Sequence of chain 1.A:
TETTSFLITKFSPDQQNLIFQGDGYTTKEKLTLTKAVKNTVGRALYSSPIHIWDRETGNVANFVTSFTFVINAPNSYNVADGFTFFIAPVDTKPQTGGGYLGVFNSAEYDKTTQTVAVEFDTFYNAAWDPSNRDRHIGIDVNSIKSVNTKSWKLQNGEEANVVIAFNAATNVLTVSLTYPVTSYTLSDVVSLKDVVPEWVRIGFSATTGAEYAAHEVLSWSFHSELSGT

This protein binds this small molecule.
Small molecule (SMILES): OC[C@H]1O[C@H](Oc2c[nH]c3ccc(Br)c(Cl)c23)[C@@H](O)[C@@H](O)[C@@H]1O

Binding-site contacts:
Ligand atom O3 contacts residue GLY99 of chain 1.A at 3.0 Å (h-bond).
Ligand atom C4 contacts residue ASN125 of chain 1.A at 3.7 Å.
Ligand atom C11 contacts residue ALA217 of chain 1.A at 3.6 Å (hydrophobic).
Ligand atom O1 contacts residue ALA217 of chain 1.A at 4.1 Å.
Ligand atom O5 contacts residue ALA217 of chain 1.A at 2.7 Å (h-bond).
Ligand atom C4 contacts residue ASP81 of chain 1.A at 3.2 Å.
Ligand atom O6 contacts residue GLU218 of chain 1.A at 3.1 Å (salt-bridge).
Ligand atom O4 contacts residue ASN125 of chain 1.A at 2.6 Å (h-bond).
Ligand atom C6 contacts residue GLU218 of chain 1.A at 3.9 Å.
Ligand atom O6 contacts residue THR215 of chain 1.A at 4.0 Å.
Ligand atom O6 contacts residue ALA217 of chain 1.A at 3.1 Å (h-bond).
Ligand atom O3 contacts residue ASN125 of chain 1.A at 3.7 Å.
Ligand atom O3 contacts residue GLY98 of chain 1.A at 3.8 Å.
Ligand atom C3 contacts residue ASN125 of chain 1.A at 3.7 Å.
Ligand atom O2 contacts residue GLY98 of chain 1.A at 4.0 Å.
Ligand atom C6 contacts residue ASP81 of chain 1.A at 3.2 Å.
Ligand atom O5 contacts residue GLY216 of chain 1.A at 3.6 Å.
Ligand atom O4 contacts residue PHE123 of chain 1.A at 3.2 Å.
Ligand atom O2 contacts residue GLY216 of chain 1.A at 3.9 Å.
Ligand atom C5 contacts residue ALA217 of chain 1.A at 3.9 Å (hydrophobic).
Ligand atom C6 contacts residue PHE123 of chain 1.A at 3.7 Å (hydrophobic).
Ligand atom O2 contacts residue ALA217 of chain 1.A at 4.1 Å.
Ligand atom C3 contacts residue GLY99 of chain 1.A at 3.9 Å.
Ligand atom N1 contacts residue ALA217 of chain 1.A at 3.7 Å.
Ligand atom C1 contacts residue ALA217 of chain 1.A at 3.5 Å (hydrophobic).
Ligand atom C6 contacts residue ALA217 of chain 1.A at 4.0 Å (hydrophobic).
Ligand atom C5 contacts residue PHE123 of chain 1.A at 3.7 Å (hydrophobic).
Ligand atom O4 contacts residue ASP81 of chain 1.A at 2.6 Å (salt-bridge).
Ligand atom C4 contacts residue GLY99 of chain 1.A at 3.5 Å.
Ligand atom O6 contacts residue ASP81 of chain 1.A at 2.8 Å (salt-bridge).
Ligand atom O6 contacts residue ALA80 of chain 1.A at 3.3 Å.
Ligand atom C5 contacts residue ASP81 of chain 1.A at 3.8 Å.
Ligand atom O6 contacts residue GLY216 of chain 1.A at 2.9 Å (h-bond).
Ligand atom C8 contacts residue ALA217 of chain 1.A at 3.6 Å (hydrophobic).
Ligand atom C9 contacts residue ALA217 of chain 1.A at 3.7 Å (hydrophobic).
Ligand atom O5 contacts residue GLU218 of chain 1.A at 4.1 Å.
Ligand atom C6 contacts residue ALA80 of chain 1.A at 3.3 Å (hydrophobic).
Ligand atom C7 contacts residue ALA217 of chain 1.A at 3.5 Å (hydrophobic).
Ligand atom C11 contacts residue PHE123 of chain 1.A at 3.7 Å (hydrophobic).
Ligand atom O4 contacts residue GLY99 of chain 1.A at 3.3 Å (h-bond).